Binding-site contacts:
Ligand atom C25 contacts residue ILE202 of chain 3.A at 3.5 Å (hydrophobic).
Ligand atom C28 contacts residue ILE202 of chain 3.A at 3.4 Å (hydrophobic).
Ligand atom C30 contacts residue NAD1 of chain 3.B at 3.4 Å.
Ligand atom C23 contacts residue ILE202 of chain 3.A at 3.9 Å (hydrophobic).
Ligand atom C30 contacts residue TYR148 of chain 3.A at 3.8 Å (hydrophobic).
Ligand atom C21 contacts residue TYR158 of chain 3.A at 3.8 Å (hydrophobic).
Ligand atom C36 contacts residue SER198 of chain 3.A at 3.4 Å.
Ligand atom C39 contacts residue SER198 of chain 3.A at 3.1 Å.
Ligand atom C33 contacts residue NAD1 of chain 3.B at 3.4 Å.
Ligand atom N46 contacts residue PHE97 of chain 3.A at 3.5 Å.
Ligand atom O48 contacts residue PHE97 of chain 3.A at 3.4 Å.
Ligand atom C47 contacts residue ALA98 of chain 3.A at 3.6 Å (hydrophobic).
Ligand atom C29 contacts residue TYR148 of chain 3.A at 3.6 Å (hydrophobic).
Ligand atom C23 contacts residue TYR158 of chain 3.A at 3.8 Å (hydrophobic).
Ligand atom C34 contacts residue NAD1 of chain 3.B at 3.6 Å.
Ligand atom C33 contacts residue TYR148 of chain 3.A at 3.6 Å (hydrophobic).
Ligand atom C30 contacts residue PRO193 of chain 3.A at 3.8 Å (hydrophobic).
Ligand atom C31 contacts residue NAD1 of chain 3.B at 3.8 Å.
Ligand atom C20 contacts residue TYR158 of chain 3.A at 3.6 Å (hydrophobic).
Ligand atom O35 contacts residue TYR158 of chain 3.A at 2.7 Å (h-bond).
Ligand atom C22 contacts residue TYR158 of chain 3.A at 3.8 Å (hydrophobic).
Ligand atom N46 contacts residue ALA98 of chain 3.A at 2.9 Å (h-bond).
Ligand atom C34 contacts residue TYR158 of chain 3.A at 3.5 Å (hydrophobic).
Ligand atom C27 contacts residue ILE202 of chain 3.A at 3.4 Å (hydrophobic).
Ligand atom C24 contacts residue TYR158 of chain 3.A at 3.6 Å (hydrophobic).
Ligand atom O35 contacts residue NAD1 of chain 3.B at 2.7 Å (h-bond).
Ligand atom C24 contacts residue ILE202 of chain 3.A at 3.5 Å (hydrophobic).
Ligand atom N44 contacts residue ALA98 of chain 3.A at 2.8 Å (h-bond).
Ligand atom C47 contacts residue PHE97 of chain 3.A at 3.8 Å (hydrophobic).
Ligand atom N26 contacts residue ILE202 of chain 3.A at 3.4 Å.
Ligand atom C45 contacts residue ALA98 of chain 3.A at 3.5 Å (hydrophobic).
Ligand atom N32 contacts residue NAD1 of chain 3.B at 3.9 Å.
Ligand atom C22 contacts residue ASN157 of chain 3.A at 3.6 Å.
Ligand atom N32 contacts residue TYR158 of chain 3.A at 3.5 Å.
Ligand atom C41 contacts residue LYS200 of chain 3.A at 3.7 Å.
Ligand atom N44 contacts residue PHE97 of chain 3.A at 3.6 Å.
Ligand atom C43 contacts residue PHE97 of chain 3.A at 3.8 Å (hydrophobic).
Ligand atom C33 contacts residue TYR158 of chain 3.A at 3.5 Å (hydrophobic).
Ligand atom C31 contacts residue SER198 of chain 3.A at 3.7 Å.
Ligand atom C25 contacts residue TYR158 of chain 3.A at 3.5 Å (hydrophobic).

Sequence of chain 3.A:
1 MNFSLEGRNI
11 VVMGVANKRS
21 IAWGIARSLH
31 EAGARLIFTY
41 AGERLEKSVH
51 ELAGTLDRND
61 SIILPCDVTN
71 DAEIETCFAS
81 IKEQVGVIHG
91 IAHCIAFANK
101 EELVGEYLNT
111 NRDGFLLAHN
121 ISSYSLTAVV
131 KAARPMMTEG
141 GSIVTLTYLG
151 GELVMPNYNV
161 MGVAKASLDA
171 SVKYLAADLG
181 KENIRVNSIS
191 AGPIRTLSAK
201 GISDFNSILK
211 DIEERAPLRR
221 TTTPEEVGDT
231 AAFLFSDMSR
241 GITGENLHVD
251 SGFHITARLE

The protein below binds the small molecule below.
Small molecule (SMILES): Cc1c(CN(C)C(=O)/C=C/c2cnc3c(c2)CCC(=O)N3)c2ccccc2n1C